This small molecule binds to this protein.
Small molecule (SMILES): CC(=O)N[C@H]1[C@H](O[C@H]2[C@H](O)[C@@H](NC(C)=O)CO[C@@H]2CO)O[C@H](CO)[C@@H](O)[C@@H]1O

Sequence of chain 1.E:
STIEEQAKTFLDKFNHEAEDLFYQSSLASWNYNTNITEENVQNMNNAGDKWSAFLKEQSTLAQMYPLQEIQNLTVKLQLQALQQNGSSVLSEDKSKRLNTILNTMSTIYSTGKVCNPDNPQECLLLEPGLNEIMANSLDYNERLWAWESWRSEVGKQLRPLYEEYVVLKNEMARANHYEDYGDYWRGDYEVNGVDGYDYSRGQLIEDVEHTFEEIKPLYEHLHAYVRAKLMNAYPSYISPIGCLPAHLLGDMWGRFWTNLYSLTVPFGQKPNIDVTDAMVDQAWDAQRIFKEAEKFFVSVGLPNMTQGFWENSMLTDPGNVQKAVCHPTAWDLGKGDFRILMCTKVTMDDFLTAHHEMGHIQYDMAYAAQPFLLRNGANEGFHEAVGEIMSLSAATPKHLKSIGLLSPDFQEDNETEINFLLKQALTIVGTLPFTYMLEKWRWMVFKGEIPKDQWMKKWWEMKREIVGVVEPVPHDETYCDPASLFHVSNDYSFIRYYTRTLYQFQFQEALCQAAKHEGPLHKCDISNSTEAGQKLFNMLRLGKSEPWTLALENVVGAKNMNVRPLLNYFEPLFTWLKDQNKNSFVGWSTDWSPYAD

Binding-site contacts:
Ligand atom C1 contacts residue ASN104 of chain 1.E at 1.4 Å.
Ligand atom C6 contacts residue GLN82 of chain 1.E at 4.2 Å.
Ligand atom C4 contacts residue ASN104 of chain 1.E at 4.1 Å.
Ligand atom O6 contacts residue ASN104 of chain 1.E at 3.9 Å.
Ligand atom C7 contacts residue GLN82 of chain 1.E at 4.2 Å.
Ligand atom C2 contacts residue ASN104 of chain 1.E at 2.4 Å.
Ligand atom C8 contacts residue GLN102 of chain 1.E at 3.9 Å.
Ligand atom C7 contacts residue ASN104 of chain 1.E at 3.3 Å.
Ligand atom C7 contacts residue GLN102 of chain 1.E at 4.2 Å.
Ligand atom C3 contacts residue ASN104 of chain 1.E at 3.8 Å.
Ligand atom C8 contacts residue GLN82 of chain 1.E at 4.3 Å.
Ligand atom O5 contacts residue ASN104 of chain 1.E at 2.3 Å (h-bond).
Ligand atom N2 contacts residue GLN102 of chain 1.E at 4.4 Å.
Ligand atom N2 contacts residue GLN82 of chain 1.E at 3.3 Å (h-bond).
Ligand atom C1 contacts residue GLN82 of chain 1.E at 3.8 Å.
Ligand atom O7 contacts residue ASN104 of chain 1.E at 3.1 Å (h-bond).
Ligand atom C3 contacts residue GLN82 of chain 1.E at 4.2 Å.
Ligand atom N2 contacts residue ASN104 of chain 1.E at 3.0 Å (h-bond).
Ligand atom C2 contacts residue GLN82 of chain 1.E at 3.9 Å.
Ligand atom C5 contacts residue ASN104 of chain 1.E at 3.6 Å.